Sequence of chain 1.B:
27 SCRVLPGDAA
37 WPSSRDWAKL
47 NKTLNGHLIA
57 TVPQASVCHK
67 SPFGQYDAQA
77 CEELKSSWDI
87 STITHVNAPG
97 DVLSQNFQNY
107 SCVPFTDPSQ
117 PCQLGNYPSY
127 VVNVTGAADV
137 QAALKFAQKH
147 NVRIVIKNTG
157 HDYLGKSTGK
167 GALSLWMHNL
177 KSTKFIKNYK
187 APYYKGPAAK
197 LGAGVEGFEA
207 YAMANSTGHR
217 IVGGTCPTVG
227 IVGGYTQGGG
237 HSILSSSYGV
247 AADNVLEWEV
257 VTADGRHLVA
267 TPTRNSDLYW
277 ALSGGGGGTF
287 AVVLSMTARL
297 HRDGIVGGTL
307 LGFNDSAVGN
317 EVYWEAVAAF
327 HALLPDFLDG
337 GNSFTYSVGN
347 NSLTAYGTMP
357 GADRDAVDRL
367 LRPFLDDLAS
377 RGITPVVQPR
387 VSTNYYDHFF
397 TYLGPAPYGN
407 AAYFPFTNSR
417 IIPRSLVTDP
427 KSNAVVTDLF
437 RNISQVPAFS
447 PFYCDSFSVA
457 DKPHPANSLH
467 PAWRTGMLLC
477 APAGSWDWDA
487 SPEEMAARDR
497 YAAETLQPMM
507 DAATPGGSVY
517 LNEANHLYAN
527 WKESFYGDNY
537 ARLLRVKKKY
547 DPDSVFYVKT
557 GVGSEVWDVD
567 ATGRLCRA

The small molecule below binds the protein below.
Small molecule (SMILES): CC(=O)N[C@@H]1[C@@H](O)[C@H](O)[C@@H](CO)O[C@H]1O

Binding-site contacts:
Ligand atom O6 contacts residue SER212 of chain 1.B at 3.8 Å.
Ligand atom C3 contacts residue ASN211 of chain 1.B at 3.9 Å.
Ligand atom N2 contacts residue ASN211 of chain 1.B at 3.2 Å (h-bond).
Ligand atom C5 contacts residue ASN211 of chain 1.B at 3.5 Å.
Ligand atom C6 contacts residue SER212 of chain 1.B at 4.2 Å.
Ligand atom O5 contacts residue SER212 of chain 1.B at 4.0 Å.
Ligand atom C8 contacts residue ASP393 of chain 1.B at 4.4 Å.
Ligand atom C4 contacts residue ASN211 of chain 1.B at 4.2 Å.
Ligand atom O5 contacts residue ASN211 of chain 1.B at 2.2 Å (h-bond).
Ligand atom C7 contacts residue ASN211 of chain 1.B at 4.0 Å.
Ligand atom C1 contacts residue ASN211 of chain 1.B at 1.4 Å.
Ligand atom O6 contacts residue GLY214 of chain 1.B at 4.0 Å.
Ligand atom O7 contacts residue ASN211 of chain 1.B at 4.3 Å.
Ligand atom C8 contacts residue TYR392 of chain 1.B at 3.7 Å (hydrophobic).
Ligand atom C6 contacts residue ASN211 of chain 1.B at 4.1 Å.
Ligand atom O6 contacts residue ASN211 of chain 1.B at 3.0 Å (h-bond).
Ligand atom C2 contacts residue ASN211 of chain 1.B at 2.6 Å.